The small molecule below binds the protein below.
Small molecule (SMILES): CNC(=O)N1N=C(c2ccc(N)cc2)c2cc3c(cc2C[C@H]1C)OCO3

Sequence of chain 1.B:
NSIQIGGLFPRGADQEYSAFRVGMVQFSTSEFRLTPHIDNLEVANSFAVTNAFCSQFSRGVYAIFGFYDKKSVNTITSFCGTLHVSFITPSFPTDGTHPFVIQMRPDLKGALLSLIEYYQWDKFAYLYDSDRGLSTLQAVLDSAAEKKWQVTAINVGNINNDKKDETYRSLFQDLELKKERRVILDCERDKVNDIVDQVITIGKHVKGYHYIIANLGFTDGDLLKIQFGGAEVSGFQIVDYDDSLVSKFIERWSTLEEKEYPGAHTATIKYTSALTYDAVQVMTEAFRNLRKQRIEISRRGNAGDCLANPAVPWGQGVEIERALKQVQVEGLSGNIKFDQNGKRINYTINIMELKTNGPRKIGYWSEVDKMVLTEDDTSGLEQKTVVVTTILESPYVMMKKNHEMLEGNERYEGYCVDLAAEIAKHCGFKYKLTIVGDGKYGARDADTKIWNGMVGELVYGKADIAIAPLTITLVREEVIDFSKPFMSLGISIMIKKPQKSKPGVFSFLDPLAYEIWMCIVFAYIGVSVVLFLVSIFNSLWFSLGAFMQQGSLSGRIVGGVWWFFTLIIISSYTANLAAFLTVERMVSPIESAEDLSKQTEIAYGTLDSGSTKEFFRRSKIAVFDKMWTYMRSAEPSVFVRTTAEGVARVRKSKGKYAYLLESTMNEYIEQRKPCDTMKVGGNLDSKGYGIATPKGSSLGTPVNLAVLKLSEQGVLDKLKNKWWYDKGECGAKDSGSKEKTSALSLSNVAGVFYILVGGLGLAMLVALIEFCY

Binding-site contacts:
Ligand atom C08 contacts residue LEU592 of chain 1.C at 4.0 Å (hydrophobic).
Ligand atom C16 contacts residue PRO503 of chain 1.C at 2.5 Å (hydrophobic).
Ligand atom O14 contacts residue PRO503 of chain 1.C at 3.2 Å.
Ligand atom C18 contacts residue ASN763 of chain 1.C at 3.8 Å.
Ligand atom N23 contacts residue TYR588 of chain 1.C at 3.9 Å.
Ligand atom N11 contacts residue ASN763 of chain 1.C at 3.7 Å.
Ligand atom N23 contacts residue ILE583 of chain 1.B at 4.3 Å.
Ligand atom C22 contacts residue SER507 of chain 1.C at 3.6 Å.
Ligand atom C20 contacts residue ASN763 of chain 1.C at 3.1 Å.
Ligand atom O24 contacts residue LEU592 of chain 1.C at 4.2 Å.
Ligand atom C21 contacts residue ASN763 of chain 1.C at 2.8 Å.
Ligand atom C13 contacts residue PRO503 of chain 1.C at 3.7 Å (hydrophobic).
Ligand atom C22 contacts residue ASN763 of chain 1.C at 3.1 Å.
Ligand atom N23 contacts residue SER587 of chain 1.B at 3.5 Å (h-bond).
Ligand atom N15 contacts residue SER760 of chain 1.C at 3.8 Å.
Ligand atom C21 contacts residue SER507 of chain 1.C at 4.0 Å.
Ligand atom C07 contacts residue LEU592 of chain 1.C at 4.2 Å (hydrophobic).
Ligand atom N15 contacts residue ASN763 of chain 1.C at 3.3 Å.
Ligand atom O24 contacts residue PHE595 of chain 1.C at 3.9 Å.
Ligand atom O24 contacts residue ASP510 of chain 1.C at 3.6 Å.
Ligand atom N15 contacts residue PRO503 of chain 1.C at 3.4 Å.
Ligand atom C07 contacts residue PRO511 of chain 1.C at 4.1 Å (hydrophobic).
Ligand atom C21 contacts residue PHE508 of chain 1.C at 3.9 Å (hydrophobic).
Ligand atom C07 contacts residue ASP510 of chain 1.C at 4.1 Å.
Ligand atom C08 contacts residue PRO511 of chain 1.C at 4.2 Å (hydrophobic).
Ligand atom C16 contacts residue SER762 of chain 1.C at 3.6 Å.
Ligand atom C08 contacts residue SER507 of chain 1.C at 4.3 Å.
Ligand atom C05 contacts residue PHE595 of chain 1.C at 3.9 Å (hydrophobic).
Ligand atom C19 contacts residue ASN763 of chain 1.C at 3.5 Å.
Ligand atom C07 contacts residue PHE595 of chain 1.C at 4.2 Å (hydrophobic).
Ligand atom C06 contacts residue PHE595 of chain 1.C at 3.6 Å (hydrophobic).
Ligand atom C17 contacts residue ASN763 of chain 1.C at 3.6 Å.
Ligand atom C25 contacts residue ASP510 of chain 1.C at 3.9 Å.
Ligand atom C25 contacts residue PRO511 of chain 1.C at 3.7 Å (hydrophobic).
Ligand atom O24 contacts residue PRO511 of chain 1.C at 3.1 Å (h-bond).
Ligand atom C25 contacts residue PHE595 of chain 1.C at 3.2 Å (hydrophobic).
Ligand atom O26 contacts residue PHE595 of chain 1.C at 2.9 Å.
Ligand atom C16 contacts residue SER760 of chain 1.C at 2.9 Å.
Ligand atom N23 contacts residue ASN763 of chain 1.C at 3.7 Å.
Ligand atom C16 contacts residue ASN763 of chain 1.C at 3.6 Å.

Sequence of chain 1.C:
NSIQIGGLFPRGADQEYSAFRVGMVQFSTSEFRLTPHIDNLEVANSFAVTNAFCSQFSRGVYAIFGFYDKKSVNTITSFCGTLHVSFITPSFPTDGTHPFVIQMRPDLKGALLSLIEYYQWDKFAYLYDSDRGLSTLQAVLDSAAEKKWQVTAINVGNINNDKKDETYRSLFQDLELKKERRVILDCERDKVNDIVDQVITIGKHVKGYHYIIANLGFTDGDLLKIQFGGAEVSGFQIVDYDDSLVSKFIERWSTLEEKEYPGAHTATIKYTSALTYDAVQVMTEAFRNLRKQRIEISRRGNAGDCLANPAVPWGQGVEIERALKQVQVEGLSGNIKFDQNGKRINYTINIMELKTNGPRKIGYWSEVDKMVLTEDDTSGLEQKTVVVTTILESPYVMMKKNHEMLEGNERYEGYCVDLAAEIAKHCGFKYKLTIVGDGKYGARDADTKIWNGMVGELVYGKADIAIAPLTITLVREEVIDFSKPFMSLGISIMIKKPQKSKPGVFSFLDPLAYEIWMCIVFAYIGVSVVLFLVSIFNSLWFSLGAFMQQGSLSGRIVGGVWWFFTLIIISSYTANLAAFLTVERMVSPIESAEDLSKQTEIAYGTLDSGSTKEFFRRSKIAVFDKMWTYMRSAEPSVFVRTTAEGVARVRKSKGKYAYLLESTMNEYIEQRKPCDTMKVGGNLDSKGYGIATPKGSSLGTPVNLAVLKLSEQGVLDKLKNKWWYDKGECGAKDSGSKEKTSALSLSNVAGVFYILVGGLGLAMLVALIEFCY